Sequence of chain 7.A:
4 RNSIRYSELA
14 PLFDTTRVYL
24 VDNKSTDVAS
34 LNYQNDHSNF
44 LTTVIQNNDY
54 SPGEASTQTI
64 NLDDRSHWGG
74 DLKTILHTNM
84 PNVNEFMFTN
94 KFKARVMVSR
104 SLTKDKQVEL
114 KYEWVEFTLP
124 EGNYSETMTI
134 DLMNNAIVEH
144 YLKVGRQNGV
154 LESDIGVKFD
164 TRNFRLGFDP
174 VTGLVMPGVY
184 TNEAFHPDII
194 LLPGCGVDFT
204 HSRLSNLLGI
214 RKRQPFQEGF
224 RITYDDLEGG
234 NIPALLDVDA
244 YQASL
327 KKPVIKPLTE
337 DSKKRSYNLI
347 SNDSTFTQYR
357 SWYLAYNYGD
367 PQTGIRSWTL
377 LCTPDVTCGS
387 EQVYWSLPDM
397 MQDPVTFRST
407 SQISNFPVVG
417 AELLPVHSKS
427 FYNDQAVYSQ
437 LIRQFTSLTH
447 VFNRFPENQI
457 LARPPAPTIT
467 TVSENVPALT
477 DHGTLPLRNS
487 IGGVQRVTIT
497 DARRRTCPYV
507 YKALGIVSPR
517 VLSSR

Binding-site contacts:
Ligand atom O1S contacts residue LYS215 of chain 7.A at 2.7 Å (salt-bridge).
Ligand atom C9 contacts residue C151 of chain 7.D at 3.4 Å.
Ligand atom O1S contacts residue TRP374 of chain 7.A at 4.3 Å.
Ligand atom C7 contacts residue C151 of chain 7.D at 3.4 Å.
Ligand atom O1S contacts residue PHE223 of chain 7.A at 4.5 Å.
Ligand atom O2S contacts residue GLY222 of chain 7.A at 3.3 Å (h-bond).
Ligand atom S1 contacts residue GLY222 of chain 7.A at 3.0 Å (h-bond).
Ligand atom C5 contacts residue C151 of chain 7.D at 4.0 Å.
Ligand atom C16 contacts residue ASP229 of chain 7.A at 4.3 Å.
Ligand atom C13 contacts residue C151 of chain 7.D at 4.5 Å.
Ligand atom O3S contacts residue TRP374 of chain 7.A at 3.3 Å.
Ligand atom O3S contacts residue PHE223 of chain 7.A at 3.9 Å.
Ligand atom C2 contacts residue TRP374 of chain 7.A at 4.1 Å (hydrophobic).
Ligand atom O2S contacts residue ARG224 of chain 7.A at 4.5 Å.
Ligand atom O3S contacts residue GLY222 of chain 7.A at 2.9 Å (h-bond).
Ligand atom O1S contacts residue GLY222 of chain 7.A at 2.3 Å (h-bond).
Ligand atom S1 contacts residue TRP374 of chain 7.A at 4.0 Å.
Ligand atom C11 contacts residue C151 of chain 7.D at 3.5 Å.
Ligand atom O3S contacts residue ARG224 of chain 7.A at 2.9 Å (salt-bridge).
Ligand atom S1 contacts residue LYS215 of chain 7.A at 4.1 Å.
Ligand atom C1 contacts residue TRP374 of chain 7.A at 3.6 Å (hydrophobic).
Ligand atom C6 contacts residue C151 of chain 7.D at 4.2 Å.
Ligand atom C8 contacts residue C151 of chain 7.D at 3.7 Å.
Ligand atom S1 contacts residue ARG224 of chain 7.A at 4.3 Å.
Ligand atom C3 contacts residue TRP374 of chain 7.A at 4.3 Å (hydrophobic).
Ligand atom C10 contacts residue C151 of chain 7.D at 3.4 Å.
Ligand atom C12 contacts residue C151 of chain 7.D at 3.4 Å.

This small molecule binds to this protein.
Small molecule (SMILES): CCCCCCCCCCCC[N+](C)(C)CCCS(=O)(=O)O